A protein and the small-molecule ligand that binds it are described below.
Small molecule (SMILES): CCO/N=C/c1ccc(OCC[C@@H](C)CCN2CCN(c3ccncc3)C2=O)cc1

Sequence of chain 52.C:
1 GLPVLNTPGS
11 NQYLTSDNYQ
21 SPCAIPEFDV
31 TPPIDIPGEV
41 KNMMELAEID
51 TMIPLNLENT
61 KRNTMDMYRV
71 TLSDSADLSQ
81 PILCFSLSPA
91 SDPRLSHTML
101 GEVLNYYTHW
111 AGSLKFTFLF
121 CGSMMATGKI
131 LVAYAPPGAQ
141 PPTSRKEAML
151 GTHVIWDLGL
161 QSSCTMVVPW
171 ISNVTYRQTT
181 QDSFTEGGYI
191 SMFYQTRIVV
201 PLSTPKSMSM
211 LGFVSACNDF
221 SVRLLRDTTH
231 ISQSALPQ

Binding-site contacts:
Ligand atom NBD contacts residue PHE236 of chain 52.A at 3.6 Å.
Ligand atom CAR contacts residue TYR203 of chain 52.A at 3.7 Å (hydrophobic).
Ligand atom CAY contacts residue VAL194 of chain 52.A at 3.8 Å (hydrophobic).
Ligand atom CAA contacts residue ILE181 of chain 52.A at 3.8 Å (hydrophobic).
Ligand atom OAV contacts residue ILE192 of chain 52.A at 3.1 Å.
Ligand atom CAZ contacts residue VAL194 of chain 52.A at 3.9 Å (hydrophobic).
Ligand atom CBA contacts residue TYR110 of chain 52.A at 3.4 Å (hydrophobic).
Ligand atom CAI contacts residue TYR157 of chain 52.A at 3.6 Å (hydrophobic).
Ligand atom CAM contacts residue TYR157 of chain 52.A at 3.8 Å (hydrophobic).
Ligand atom CBB contacts residue MET130 of chain 52.A at 3.7 Å (hydrophobic).
Ligand atom CAN contacts residue ILE108 of chain 52.A at 3.7 Å (hydrophobic).
Ligand atom CAL contacts residue VAL194 of chain 52.A at 3.8 Å (hydrophobic).
Ligand atom CAB contacts residue TYR203 of chain 52.A at 3.6 Å (hydrophobic).
Ligand atom CAJ contacts residue LEU132 of chain 52.A at 3.3 Å (hydrophobic).
Ligand atom CAL contacts residue MET130 of chain 52.A at 3.2 Å (hydrophobic).
Ligand atom CAO contacts residue PHE236 of chain 52.A at 3.7 Å (hydrophobic).
Ligand atom CAE contacts residue TYR110 of chain 52.A at 3.8 Å (hydrophobic).
Ligand atom CAX contacts residue TYR110 of chain 52.A at 3.6 Å (hydrophobic).
Ligand atom OAC contacts residue THR109 of chain 52.A at 3.8 Å.
Ligand atom CAK contacts residue TYR157 of chain 52.A at 3.6 Å (hydrophobic).
Ligand atom CAA contacts residue SER180 of chain 52.A at 3.6 Å.
Ligand atom CAJ contacts residue VAL194 of chain 52.A at 3.6 Å (hydrophobic).
Ligand atom CAE contacts residue SER204 of chain 52.A at 3.4 Å.
Ligand atom CAX contacts residue PHE236 of chain 52.A at 3.3 Å (hydrophobic).
Ligand atom OAC contacts residue PHE236 of chain 52.A at 3.5 Å.
Ligand atom CAD contacts residue ILE192 of chain 52.A at 3.4 Å (hydrophobic).
Ligand atom CAF contacts residue LYS111 of chain 52.A at 3.6 Å.
Ligand atom CAL contacts residue LEU132 of chain 52.A at 3.9 Å (hydrophobic).
Ligand atom CAG contacts residue TYR110 of chain 52.A at 3.7 Å (hydrophobic).
Ligand atom CAH contacts residue TYR110 of chain 52.A at 3.6 Å (hydrophobic).
Ligand atom CAA contacts residue ILE155 of chain 52.A at 3.8 Å (hydrophobic).
Ligand atom NAT contacts residue ILE192 of chain 52.A at 3.8 Å.
Ligand atom NBC contacts residue PHE236 of chain 52.A at 3.7 Å.
Ligand atom NAT contacts residue TYR157 of chain 52.A at 3.4 Å.
Ligand atom NBD contacts residue TYR110 of chain 52.A at 3.4 Å.
Ligand atom OAC contacts residue TYR110 of chain 52.A at 3.6 Å.
Ligand atom CAQ contacts residue PHE236 of chain 52.A at 3.5 Å (hydrophobic).
Ligand atom CAS contacts residue TYR203 of chain 52.A at 3.7 Å (hydrophobic).
Ligand atom NAU contacts residue LYS111 of chain 52.A at 3.5 Å (salt-bridge).
Ligand atom CAA contacts residue PRO179 of chain 52.A at 3.3 Å (hydrophobic).

Sequence of chain 52.A:
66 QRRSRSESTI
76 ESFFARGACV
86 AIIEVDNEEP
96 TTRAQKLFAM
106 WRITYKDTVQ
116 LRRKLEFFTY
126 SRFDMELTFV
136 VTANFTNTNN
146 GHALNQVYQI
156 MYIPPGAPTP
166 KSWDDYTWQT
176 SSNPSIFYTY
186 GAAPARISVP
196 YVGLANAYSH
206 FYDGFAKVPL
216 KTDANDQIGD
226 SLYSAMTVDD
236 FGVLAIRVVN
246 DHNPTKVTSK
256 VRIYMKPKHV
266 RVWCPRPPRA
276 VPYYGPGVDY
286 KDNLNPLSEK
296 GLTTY